Binding-site contacts:
Ligand atom C5 contacts residue ASN657 of chain 1.A at 3.7 Å.
Ligand atom C7 contacts residue ASN657 of chain 1.A at 3.6 Å.
Ligand atom O7 contacts residue ASN657 of chain 1.A at 4.0 Å.
Ligand atom O5 contacts residue ASN657 of chain 1.A at 2.4 Å (h-bond).
Ligand atom C1 contacts residue ASN657 of chain 1.A at 1.4 Å.
Ligand atom C8 contacts residue HIS655 of chain 1.A at 4.1 Å.
Ligand atom N2 contacts residue ASN657 of chain 1.A at 2.9 Å (h-bond).
Ligand atom C3 contacts residue ASN657 of chain 1.A at 3.8 Å.
Ligand atom C2 contacts residue ASN657 of chain 1.A at 2.5 Å.
Ligand atom C4 contacts residue ASN657 of chain 1.A at 4.2 Å.

Sequence of chain 1.A:
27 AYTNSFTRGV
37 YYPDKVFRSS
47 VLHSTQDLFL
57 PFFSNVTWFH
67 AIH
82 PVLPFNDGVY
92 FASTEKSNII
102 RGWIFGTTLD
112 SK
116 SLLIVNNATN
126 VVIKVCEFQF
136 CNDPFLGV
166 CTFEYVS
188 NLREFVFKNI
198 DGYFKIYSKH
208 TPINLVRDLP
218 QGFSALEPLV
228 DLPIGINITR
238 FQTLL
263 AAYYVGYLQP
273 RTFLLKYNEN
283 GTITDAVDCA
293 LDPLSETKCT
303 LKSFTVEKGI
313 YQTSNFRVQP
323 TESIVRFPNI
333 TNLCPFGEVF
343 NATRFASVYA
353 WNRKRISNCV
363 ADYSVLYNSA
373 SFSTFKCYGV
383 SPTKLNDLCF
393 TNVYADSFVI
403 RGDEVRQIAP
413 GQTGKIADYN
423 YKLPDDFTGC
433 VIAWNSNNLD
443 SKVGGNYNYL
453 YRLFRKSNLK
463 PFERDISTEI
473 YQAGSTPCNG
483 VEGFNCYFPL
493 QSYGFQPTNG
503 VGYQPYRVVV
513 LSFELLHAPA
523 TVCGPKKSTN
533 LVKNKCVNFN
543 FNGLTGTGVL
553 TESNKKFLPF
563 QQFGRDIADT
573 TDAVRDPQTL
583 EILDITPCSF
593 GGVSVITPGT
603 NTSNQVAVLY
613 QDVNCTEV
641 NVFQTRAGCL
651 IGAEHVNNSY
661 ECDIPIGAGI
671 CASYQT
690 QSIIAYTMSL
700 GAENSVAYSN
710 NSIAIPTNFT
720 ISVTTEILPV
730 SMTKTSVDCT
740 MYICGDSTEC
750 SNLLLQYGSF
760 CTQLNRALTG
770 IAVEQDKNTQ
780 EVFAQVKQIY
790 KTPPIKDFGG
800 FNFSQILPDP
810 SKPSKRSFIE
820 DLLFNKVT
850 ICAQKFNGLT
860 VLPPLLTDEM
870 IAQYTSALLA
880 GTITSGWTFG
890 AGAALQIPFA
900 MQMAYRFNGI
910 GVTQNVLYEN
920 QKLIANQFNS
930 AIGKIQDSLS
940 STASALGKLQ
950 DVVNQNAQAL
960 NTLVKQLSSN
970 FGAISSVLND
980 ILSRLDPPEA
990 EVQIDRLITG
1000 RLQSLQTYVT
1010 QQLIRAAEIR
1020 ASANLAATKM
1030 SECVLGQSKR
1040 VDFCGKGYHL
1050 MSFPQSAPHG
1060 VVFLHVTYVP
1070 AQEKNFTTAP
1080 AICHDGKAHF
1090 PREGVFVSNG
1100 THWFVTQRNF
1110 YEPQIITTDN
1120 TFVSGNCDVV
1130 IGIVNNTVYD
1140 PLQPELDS

This small molecule binds to this protein.
Small molecule (SMILES): CC(=O)N[C@@H]1[C@@H](O)[C@H](O)[C@@H](CO)O[C@H]1O